Binding-site contacts:
Ligand atom O6 contacts residue ASP17 of chain 1.E at 4.4 Å.
Ligand atom C8 contacts residue LYS701 of chain 1.E at 4.1 Å.
Ligand atom C7 contacts residue GLN697 of chain 1.E at 3.9 Å.
Ligand atom C8 contacts residue GLN697 of chain 1.E at 4.2 Å.
Ligand atom O3 contacts residue THR20 of chain 1.E at 4.5 Å.
Ligand atom O3 contacts residue LEU21 of chain 1.E at 4.1 Å.
Ligand atom C2 contacts residue THR24 of chain 1.E at 4.5 Å.
Ligand atom C1 contacts residue ASP17 of chain 1.E at 2.7 Å.
Ligand atom C3 contacts residue ASN798 of chain 1.E at 3.9 Å.
Ligand atom C4 contacts residue ASN798 of chain 1.E at 4.2 Å.
Ligand atom C7 contacts residue ASP17 of chain 1.E at 3.8 Å.
Ligand atom O7 contacts residue LEU18 of chain 1.E at 4.1 Å.
Ligand atom O7 contacts residue GLN697 of chain 1.E at 2.9 Å (h-bond).
Ligand atom O3 contacts residue ASP17 of chain 1.E at 3.4 Å (salt-bridge).
Ligand atom O5 contacts residue ASN798 of chain 1.E at 2.2 Å (h-bond).
Ligand atom O7 contacts residue ASP17 of chain 1.E at 3.8 Å.
Ligand atom C1 contacts residue ASN798 of chain 1.E at 1.4 Å.
Ligand atom O7 contacts residue LEU21 of chain 1.E at 4.2 Å.
Ligand atom N2 contacts residue THR24 of chain 1.E at 3.9 Å.
Ligand atom C7 contacts residue LEU21 of chain 1.E at 4.1 Å (hydrophobic).
Ligand atom C2 contacts residue ASN798 of chain 1.E at 2.8 Å.
Ligand atom C8 contacts residue ILE700 of chain 1.E at 3.0 Å (hydrophobic).
Ligand atom N2 contacts residue ASN798 of chain 1.E at 3.2 Å (h-bond).
Ligand atom C4 contacts residue ASP17 of chain 1.E at 3.5 Å.
Ligand atom O7 contacts residue THR24 of chain 1.E at 4.2 Å.
Ligand atom C5 contacts residue ASP17 of chain 1.E at 4.1 Å.
Ligand atom O7 contacts residue ILE700 of chain 1.E at 4.4 Å.
Ligand atom C5 contacts residue ASN798 of chain 1.E at 3.5 Å.
Ligand atom C7 contacts residue THR24 of chain 1.E at 4.5 Å.
Ligand atom O5 contacts residue ASP17 of chain 1.E at 2.9 Å (salt-bridge).
Ligand atom C2 contacts residue ASP17 of chain 1.E at 2.8 Å.
Ligand atom C8 contacts residue LEU21 of chain 1.E at 3.0 Å (hydrophobic).
Ligand atom C3 contacts residue ASP17 of chain 1.E at 3.4 Å.
Ligand atom N2 contacts residue ASP17 of chain 1.E at 3.6 Å (salt-bridge).
Ligand atom C7 contacts residue ILE700 of chain 1.E at 4.0 Å (hydrophobic).
Ligand atom C7 contacts residue ASN798 of chain 1.E at 4.4 Å.

Sequence of chain 1.E:
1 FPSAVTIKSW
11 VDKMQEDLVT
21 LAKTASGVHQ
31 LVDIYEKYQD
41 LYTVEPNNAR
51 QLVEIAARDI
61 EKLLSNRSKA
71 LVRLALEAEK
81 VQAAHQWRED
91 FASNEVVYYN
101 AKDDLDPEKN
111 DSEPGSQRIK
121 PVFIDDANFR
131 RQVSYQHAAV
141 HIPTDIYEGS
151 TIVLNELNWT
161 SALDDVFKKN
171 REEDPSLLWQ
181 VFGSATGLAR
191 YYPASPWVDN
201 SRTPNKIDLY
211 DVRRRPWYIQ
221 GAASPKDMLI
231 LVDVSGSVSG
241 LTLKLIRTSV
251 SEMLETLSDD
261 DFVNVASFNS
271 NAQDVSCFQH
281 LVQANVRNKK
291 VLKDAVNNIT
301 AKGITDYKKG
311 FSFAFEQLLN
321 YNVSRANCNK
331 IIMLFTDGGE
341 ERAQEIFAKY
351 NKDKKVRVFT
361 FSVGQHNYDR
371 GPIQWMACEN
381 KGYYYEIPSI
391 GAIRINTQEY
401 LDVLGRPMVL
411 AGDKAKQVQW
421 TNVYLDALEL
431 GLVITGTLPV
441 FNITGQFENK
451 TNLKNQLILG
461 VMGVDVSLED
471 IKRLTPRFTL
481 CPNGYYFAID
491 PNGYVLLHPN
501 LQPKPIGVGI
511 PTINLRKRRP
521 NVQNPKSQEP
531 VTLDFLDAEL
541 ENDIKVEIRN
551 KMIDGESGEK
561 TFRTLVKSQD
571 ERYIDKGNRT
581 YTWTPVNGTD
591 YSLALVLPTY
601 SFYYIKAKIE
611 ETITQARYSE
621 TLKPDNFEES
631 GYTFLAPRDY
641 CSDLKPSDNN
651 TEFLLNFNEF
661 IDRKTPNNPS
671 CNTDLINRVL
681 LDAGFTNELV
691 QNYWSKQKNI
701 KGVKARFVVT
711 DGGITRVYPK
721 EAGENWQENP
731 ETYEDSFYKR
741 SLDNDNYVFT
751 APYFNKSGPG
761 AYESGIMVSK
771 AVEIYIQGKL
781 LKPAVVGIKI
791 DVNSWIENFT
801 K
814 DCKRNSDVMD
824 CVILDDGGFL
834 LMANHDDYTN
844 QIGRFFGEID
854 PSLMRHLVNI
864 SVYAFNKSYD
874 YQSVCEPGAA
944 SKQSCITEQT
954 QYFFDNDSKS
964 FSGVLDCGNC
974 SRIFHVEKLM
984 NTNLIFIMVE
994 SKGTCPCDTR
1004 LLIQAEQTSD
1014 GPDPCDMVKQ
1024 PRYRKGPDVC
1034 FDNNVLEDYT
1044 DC

The small molecule below binds the protein below.
Small molecule (SMILES): CC(=O)N[C@H]1[C@H](O[C@H]2[C@H](O)[C@@H](CO)O[C@@H](O[C@H]3[C@H](O)[C@@H](NC(C)=O)CO[C@@H]3CO)[C@@H]2NC(C)=O)O[C@H](CO)[C@@H](O)[C@@H]1O